A protein and the small-molecule ligand that binds it are described below.
Small molecule (SMILES): Nc1ncnc2c1ncn2[C@@H]1O[C@H](COP(=O)=O)[C@@H](O[P](=O)(O)OC[C@H]2O[C@@H](n3ccc(=O)[nH]c3=O)[C@H](O)[C@@H]2O)[C@H]1O

Binding-site contacts:
Ligand atom C5 contacts residue TRP47 of chain 20.E at 4.0 Å (hydrophobic).
Ligand atom N7 contacts residue TRP47 of chain 20.E at 4.0 Å.
Ligand atom C2' contacts residue LYS143 of chain 20.E at 4.5 Å.
Ligand atom N3 contacts residue TRP47 of chain 20.E at 3.9 Å.
Ligand atom N9 contacts residue LYS143 of chain 20.E at 3.8 Å.
Ligand atom O4' contacts residue TRP47 of chain 20.E at 4.0 Å.
Ligand atom C8 contacts residue GLU140 of chain 20.E at 4.1 Å.
Ligand atom OP1 contacts residue LYS45 of chain 39.F at 4.3 Å.
Ligand atom N9 contacts residue GLU140 of chain 20.E at 4.1 Å.
Ligand atom N1 contacts residue TRP47 of chain 20.E at 3.8 Å.
Ligand atom C1' contacts residue GLU140 of chain 20.E at 3.2 Å.
Ligand atom C8 contacts residue LYS143 of chain 20.E at 2.8 Å.
Ligand atom C2 contacts residue TRP47 of chain 20.E at 3.8 Å (hydrophobic).
Ligand atom C6 contacts residue TRP47 of chain 20.E at 3.9 Å (hydrophobic).
Ligand atom O4' contacts residue LYS143 of chain 20.E at 4.2 Å.
Ligand atom C1' contacts residue LYS143 of chain 20.E at 4.0 Å.
Ligand atom C2' contacts residue GLU140 of chain 20.E at 3.5 Å.
Ligand atom C4 contacts residue TRP47 of chain 20.E at 3.9 Å (hydrophobic).
Ligand atom O4' contacts residue GLU140 of chain 20.E at 4.1 Å.
Ligand atom C8 contacts residue TRP47 of chain 20.E at 4.0 Å (hydrophobic).
Ligand atom C1' contacts residue TRP47 of chain 20.E at 4.3 Å (hydrophobic).
Ligand atom O2' contacts residue GLU140 of chain 20.E at 3.0 Å (salt-bridge).
Ligand atom N9 contacts residue TRP47 of chain 20.E at 4.0 Å.
Ligand atom N7 contacts residue LYS143 of chain 20.E at 3.7 Å.
Ligand atom N6 contacts residue TRP47 of chain 20.E at 4.2 Å.

Sequence of chain 39.F:
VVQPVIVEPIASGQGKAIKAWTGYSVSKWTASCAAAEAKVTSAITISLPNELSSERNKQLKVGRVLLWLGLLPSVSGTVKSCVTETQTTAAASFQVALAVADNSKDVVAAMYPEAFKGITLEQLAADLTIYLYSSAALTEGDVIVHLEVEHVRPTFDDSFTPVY

Sequence of chain 20.E:
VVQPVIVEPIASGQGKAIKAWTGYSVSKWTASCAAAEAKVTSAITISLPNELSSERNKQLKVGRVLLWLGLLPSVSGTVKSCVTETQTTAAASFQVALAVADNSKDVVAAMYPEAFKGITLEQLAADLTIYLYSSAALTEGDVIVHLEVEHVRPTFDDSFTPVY